Binding-site contacts:
Ligand atom C1 contacts residue ASN126 of chain 1.Q at 1.4 Å.
Ligand atom O7 contacts residue ASN126 of chain 1.Q at 4.3 Å.
Ligand atom C2 contacts residue ASN126 of chain 1.Q at 2.4 Å.
Ligand atom C7 contacts residue ASN126 of chain 1.Q at 3.8 Å.
Ligand atom C5 contacts residue ASN126 of chain 1.Q at 3.7 Å.
Ligand atom N2 contacts residue ASN126 of chain 1.Q at 2.9 Å (h-bond).
Ligand atom C8 contacts residue LYS122 of chain 1.Q at 3.9 Å.
Ligand atom C4 contacts residue ASN126 of chain 1.Q at 4.2 Å.
Ligand atom C3 contacts residue ASN126 of chain 1.Q at 3.8 Å.
Ligand atom O5 contacts residue ASN126 of chain 1.Q at 2.4 Å (h-bond).
Ligand atom O7 contacts residue TYR127 of chain 1.Q at 4.4 Å.
Ligand atom C8 contacts residue GLU123 of chain 1.Q at 4.3 Å.
Ligand atom O6 contacts residue SER57 of chain 1.D at 3.9 Å.

Sequence of chain 1.Q:
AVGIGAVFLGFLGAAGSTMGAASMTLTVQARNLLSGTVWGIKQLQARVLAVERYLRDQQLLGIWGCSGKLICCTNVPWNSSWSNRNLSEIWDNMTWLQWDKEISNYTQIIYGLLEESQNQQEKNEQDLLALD

Sequence of chain 1.D:
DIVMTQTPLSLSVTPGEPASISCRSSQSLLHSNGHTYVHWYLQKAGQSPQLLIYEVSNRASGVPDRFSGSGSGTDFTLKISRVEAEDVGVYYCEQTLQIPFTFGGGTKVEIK

The small molecule below binds the protein below.
Small molecule (SMILES): CC(=O)N[C@@H]1[C@@H](O)[C@H](O)[C@@H](CO)O[C@H]1O